Sequence of chain 1.A:
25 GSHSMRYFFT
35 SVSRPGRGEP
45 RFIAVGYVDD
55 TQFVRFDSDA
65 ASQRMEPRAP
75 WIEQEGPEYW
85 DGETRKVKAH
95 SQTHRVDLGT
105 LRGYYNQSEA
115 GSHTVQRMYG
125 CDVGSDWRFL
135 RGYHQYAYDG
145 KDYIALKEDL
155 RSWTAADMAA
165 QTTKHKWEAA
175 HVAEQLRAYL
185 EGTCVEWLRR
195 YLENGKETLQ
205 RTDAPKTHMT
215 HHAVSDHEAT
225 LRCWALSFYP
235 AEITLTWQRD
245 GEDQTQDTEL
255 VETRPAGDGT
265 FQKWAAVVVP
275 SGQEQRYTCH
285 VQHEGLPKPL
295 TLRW

Binding-site contacts:
Ligand atom CG contacts residue GLU87 of chain 1.A at 3.4 Å.
Ligand atom OE1 contacts residue LEU180 of chain 1.A at 3.4 Å.
Ligand atom CB contacts residue TRP191 of chain 1.A at 3.3 Å (hydrophobic).
Ligand atom OXT contacts residue TYR108 of chain 1.A at 2.7 Å (h-bond).
Ligand atom CD1 contacts residue TRP191 of chain 1.A at 3.3 Å (hydrophobic).
Ligand atom CE2 contacts residue THR187 of chain 1.A at 3.5 Å.
Ligand atom CG contacts residue TYR183 of chain 1.A at 3.4 Å (hydrophobic).
Ligand atom CD1 contacts residue GLU87 of chain 1.A at 3.4 Å.
Ligand atom CB contacts residue THR97 of chain 1.A at 3.5 Å.
Ligand atom NH2 contacts residue GLN179 of chain 1.A at 2.8 Å (h-bond).
Ligand atom N contacts residue GLU87 of chain 1.A at 3.0 Å (salt-bridge).
Ligand atom CD1 contacts residue MET69 of chain 1.A at 3.5 Å (hydrophobic).
Ligand atom N contacts residue TYR123 of chain 1.A at 2.9 Å (h-bond).
Ligand atom NE contacts residue GLN179 of chain 1.A at 3.0 Å (h-bond).
Ligand atom N contacts residue ASP101 of chain 1.A at 3.0 Å (salt-bridge).
Ligand atom N contacts residue TYR31 of chain 1.A at 2.8 Å (h-bond).
Ligand atom O contacts residue LYS90 of chain 1.A at 2.8 Å (salt-bridge).
Ligand atom CD1 contacts residue LYS90 of chain 1.A at 3.5 Å.
Ligand atom CA contacts residue TYR195 of chain 1.A at 3.4 Å (hydrophobic).
Ligand atom CD2 contacts residue THR187 of chain 1.A at 3.4 Å.
Ligand atom O contacts residue THR104 of chain 1.A at 3.4 Å.
Ligand atom NE2 contacts residue TYR123 of chain 1.A at 3.3 Å.
Ligand atom CZ contacts residue LYS90 of chain 1.A at 3.4 Å.
Ligand atom C contacts residue TYR108 of chain 1.A at 3.5 Å (hydrophobic).
Ligand atom OXT contacts residue LYS170 of chain 1.A at 3.4 Å.
Ligand atom CD2 contacts residue TYR123 of chain 1.A at 3.4 Å (hydrophobic).
Ligand atom CE2 contacts residue LYS90 of chain 1.A at 3.5 Å.
Ligand atom O contacts residue TRP171 of chain 1.A at 2.9 Å (h-bond).
Ligand atom OXT contacts residue THR167 of chain 1.A at 2.9 Å (h-bond).
Ligand atom N contacts residue TYR195 of chain 1.A at 2.7 Å (h-bond).
Ligand atom OG1 contacts residue THR97 of chain 1.A at 2.7 Å (h-bond).
Ligand atom CD1 contacts residue VAL91 of chain 1.A at 3.5 Å (hydrophobic).
Ligand atom C contacts residue LYS170 of chain 1.A at 3.5 Å.
Ligand atom CE1 contacts residue LYS90 of chain 1.A at 3.4 Å.
Ligand atom O contacts residue HIS94 of chain 1.A at 3.3 Å.
Ligand atom CZ contacts residue GLN179 of chain 1.A at 3.1 Å.
Ligand atom O contacts residue TYR183 of chain 1.A at 2.6 Å (h-bond).
Ligand atom O contacts residue LYS170 of chain 1.A at 2.8 Å (salt-bridge).
Ligand atom OE1 contacts residue HIS138 of chain 1.A at 3.3 Å (h-bond).
Ligand atom NE2 contacts residue HIS138 of chain 1.A at 3.1 Å.

A small-molecule ligand and the protein it binds are described below.
Small molecule (SMILES): CC(C)C[C@H](NC(=O)[C@H](CC(C)C)NC(=O)[C@H](Cc1ccccc1)NC(=O)[C@@H](NC(=O)[C@H](CCCN=C(N)N)NC(=O)[C@@H]1CCCN1C(=O)[C@H](/C=C/C(N)=O)NC(=O)[C@H](CC(C)C)NC(=O)[C@@H](N)Cc1ccc(O)cc1)[C@@H](C)O)C(=O)O